Sequence of chain 1.A:
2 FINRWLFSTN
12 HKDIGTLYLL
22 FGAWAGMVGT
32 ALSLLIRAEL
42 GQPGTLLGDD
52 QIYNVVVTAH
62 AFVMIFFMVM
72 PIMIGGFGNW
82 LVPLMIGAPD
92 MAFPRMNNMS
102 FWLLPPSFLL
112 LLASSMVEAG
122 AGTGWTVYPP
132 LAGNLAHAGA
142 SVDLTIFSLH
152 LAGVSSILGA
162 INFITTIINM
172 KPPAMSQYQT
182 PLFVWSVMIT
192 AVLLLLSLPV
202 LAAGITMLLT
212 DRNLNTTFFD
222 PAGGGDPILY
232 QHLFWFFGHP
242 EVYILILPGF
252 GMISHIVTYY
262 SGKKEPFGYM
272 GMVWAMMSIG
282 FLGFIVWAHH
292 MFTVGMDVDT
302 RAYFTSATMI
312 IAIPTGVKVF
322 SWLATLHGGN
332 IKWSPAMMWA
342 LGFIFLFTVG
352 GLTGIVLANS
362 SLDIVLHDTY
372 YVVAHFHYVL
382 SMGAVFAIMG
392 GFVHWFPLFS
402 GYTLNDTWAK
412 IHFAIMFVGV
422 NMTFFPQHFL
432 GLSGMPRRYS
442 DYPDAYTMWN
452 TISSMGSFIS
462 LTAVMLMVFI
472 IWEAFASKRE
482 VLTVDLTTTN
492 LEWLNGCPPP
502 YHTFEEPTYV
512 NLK

The small molecule below binds the protein below.
Small molecule (SMILES): CCCCCCCCCCO[C@@H]1O[C@H](CO)[C@@H](O[C@H]2O[C@H](CO)[C@@H](O)[C@H](O)[C@H]2O)[C@H](O)[C@H]1O

Sequence of chain 1.J:
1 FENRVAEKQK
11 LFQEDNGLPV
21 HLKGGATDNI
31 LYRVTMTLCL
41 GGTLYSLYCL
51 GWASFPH

Binding-site contacts:
Ligand atom C43 contacts residue LEU50 of chain 1.J at 3.8 Å (hydrophobic).
Ligand atom O16 contacts residue CYS49 of chain 1.J at 3.4 Å.
Ligand atom O5 contacts residue TRP52 of chain 1.J at 4.0 Å.
Ligand atom C9 contacts residue TRP52 of chain 1.J at 3.9 Å (hydrophobic).
Ligand atom C43 contacts residue SER46 of chain 1.J at 3.7 Å.
Ligand atom C34 contacts residue LEU145 of chain 1.A at 4.0 Å (hydrophobic).
Ligand atom C57 contacts residue PHE37 of chain 1.C at 3.1 Å (hydrophobic).
Ligand atom C28 contacts residue ALA53 of chain 1.J at 4.2 Å (hydrophobic).
Ligand atom O6 contacts residue TRP52 of chain 1.J at 4.0 Å.
Ligand atom C18 contacts residue MET33 of chain 1.C at 3.6 Å (hydrophobic).
Ligand atom C1 contacts residue CYS49 of chain 1.J at 4.1 Å (hydrophobic).
Ligand atom C4 contacts residue TRP52 of chain 1.J at 3.8 Å (hydrophobic).
Ligand atom C6 contacts residue TRP52 of chain 1.J at 3.5 Å (hydrophobic).
Ligand atom C43 contacts residue LEU110 of chain 1.A at 3.6 Å (hydrophobic).
Ligand atom C22 contacts residue CYS49 of chain 1.J at 3.4 Å (hydrophobic).
Ligand atom C34 contacts residue SER29 of chain 1.C at 4.2 Å.
Ligand atom O49 contacts residue TRP52 of chain 1.J at 4.1 Å.
Ligand atom O16 contacts residue TRP52 of chain 1.J at 3.9 Å.
Ligand atom O49 contacts residue CYS49 of chain 1.J at 3.4 Å (h-bond).
Ligand atom C19 contacts residue PHE37 of chain 1.C at 3.3 Å (hydrophobic).
Ligand atom C18 contacts residue PHE37 of chain 1.C at 4.0 Å (hydrophobic).
Ligand atom O61 contacts residue TRP52 of chain 1.J at 4.2 Å.
Ligand atom C19 contacts residue MET33 of chain 1.C at 3.7 Å (hydrophobic).
Ligand atom O5 contacts residue PHE37 of chain 1.C at 3.8 Å.
Ligand atom C22 contacts residue PHE37 of chain 1.C at 4.0 Å (hydrophobic).
Ligand atom C2 contacts residue TRP52 of chain 1.J at 4.2 Å (hydrophobic).
Ligand atom C3 contacts residue TRP52 of chain 1.J at 4.2 Å (hydrophobic).
Ligand atom C19 contacts residue CYS49 of chain 1.J at 4.1 Å (hydrophobic).
Ligand atom O61 contacts residue PHE37 of chain 1.C at 3.8 Å.
Ligand atom O7 contacts residue TRP52 of chain 1.J at 3.6 Å.
Ligand atom C37 contacts residue SER29 of chain 1.C at 3.7 Å.
Ligand atom C18 contacts residue CYS49 of chain 1.J at 3.7 Å (hydrophobic).
Ligand atom C40 contacts residue ALA114 of chain 1.A at 4.1 Å (hydrophobic).
Ligand atom C43 contacts residue LEU47 of chain 1.J at 4.2 Å (hydrophobic).
Ligand atom O49 contacts residue TYR48 of chain 1.J at 3.4 Å.
Ligand atom C37 contacts residue SER46 of chain 1.J at 3.6 Å.
Ligand atom C40 contacts residue LEU50 of chain 1.J at 4.2 Å (hydrophobic).
Ligand atom C25 contacts residue PHE37 of chain 1.C at 3.5 Å (hydrophobic).
Ligand atom C37 contacts residue LEU50 of chain 1.J at 4.1 Å (hydrophobic).
Ligand atom C31 contacts residue SER29 of chain 1.C at 4.2 Å.

Sequence of chain 1.C:
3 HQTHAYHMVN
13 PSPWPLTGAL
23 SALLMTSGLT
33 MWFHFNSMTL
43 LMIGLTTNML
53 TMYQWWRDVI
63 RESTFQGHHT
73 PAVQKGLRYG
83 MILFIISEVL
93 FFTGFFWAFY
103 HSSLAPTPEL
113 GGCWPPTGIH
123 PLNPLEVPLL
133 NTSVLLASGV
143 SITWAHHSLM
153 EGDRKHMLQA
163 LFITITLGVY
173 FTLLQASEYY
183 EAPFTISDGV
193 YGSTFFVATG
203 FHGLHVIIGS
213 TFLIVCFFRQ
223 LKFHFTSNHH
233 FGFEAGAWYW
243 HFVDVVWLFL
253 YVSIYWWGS